A protein and the small-molecule ligand that binds it are described below.
Small molecule (SMILES): CC(=O)N[C@@H]1[C@@H](O)[C@H](O)[C@@H](CO)O[C@H]1O

Binding-site contacts:
Ligand atom O5 contacts residue GLY432 of chain 1.A at 3.6 Å.
Ligand atom C7 contacts residue ASN431 of chain 1.A at 3.4 Å.
Ligand atom O7 contacts residue ASN431 of chain 1.A at 3.7 Å.
Ligand atom C1 contacts residue GLY432 of chain 1.A at 4.1 Å.
Ligand atom C6 contacts residue GLY432 of chain 1.A at 4.3 Å.
Ligand atom C3 contacts residue ASN431 of chain 1.A at 3.7 Å.
Ligand atom O6 contacts residue GLY432 of chain 1.A at 4.3 Å.
Ligand atom C2 contacts residue ASN431 of chain 1.A at 2.4 Å.
Ligand atom C4 contacts residue ASN431 of chain 1.A at 4.2 Å.
Ligand atom N2 contacts residue ASN431 of chain 1.A at 2.9 Å (h-bond).
Ligand atom O5 contacts residue ASN431 of chain 1.A at 2.4 Å (h-bond).
Ligand atom C5 contacts residue ASN431 of chain 1.A at 3.6 Å.
Ligand atom C8 contacts residue ASN431 of chain 1.A at 4.3 Å.
Ligand atom C1 contacts residue ASN431 of chain 1.A at 1.4 Å.

Sequence of chain 1.A:
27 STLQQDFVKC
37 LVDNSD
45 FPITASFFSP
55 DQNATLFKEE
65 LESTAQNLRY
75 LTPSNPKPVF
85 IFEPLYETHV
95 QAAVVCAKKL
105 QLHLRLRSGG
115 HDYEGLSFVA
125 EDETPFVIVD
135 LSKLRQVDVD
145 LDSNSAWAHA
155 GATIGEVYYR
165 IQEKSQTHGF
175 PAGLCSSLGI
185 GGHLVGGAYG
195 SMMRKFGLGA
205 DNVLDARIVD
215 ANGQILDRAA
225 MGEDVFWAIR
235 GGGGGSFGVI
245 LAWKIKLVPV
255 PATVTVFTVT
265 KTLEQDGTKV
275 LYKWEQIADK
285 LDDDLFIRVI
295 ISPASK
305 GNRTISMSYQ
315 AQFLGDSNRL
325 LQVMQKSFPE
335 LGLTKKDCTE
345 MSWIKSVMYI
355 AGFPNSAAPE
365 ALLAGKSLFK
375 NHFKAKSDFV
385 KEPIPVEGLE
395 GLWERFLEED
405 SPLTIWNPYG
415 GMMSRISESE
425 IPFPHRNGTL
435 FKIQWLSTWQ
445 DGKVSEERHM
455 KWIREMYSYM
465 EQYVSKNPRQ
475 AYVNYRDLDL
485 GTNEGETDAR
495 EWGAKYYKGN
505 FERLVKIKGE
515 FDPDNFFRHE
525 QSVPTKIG